Binding-site contacts:
Ligand atom O6 contacts residue TRP255 of chain 1.A at 4.2 Å.
Ligand atom C3 contacts residue ASN58 of chain 1.A at 3.8 Å.
Ligand atom C1 contacts residue ASN58 of chain 1.A at 1.4 Å.
Ligand atom C5 contacts residue TRP255 of chain 1.A at 3.5 Å (hydrophobic).
Ligand atom C2 contacts residue TRP255 of chain 1.A at 3.6 Å (hydrophobic).
Ligand atom C7 contacts residue ASN58 of chain 1.A at 3.5 Å.
Ligand atom C3 contacts residue TRP255 of chain 1.A at 4.4 Å (hydrophobic).
Ligand atom O5 contacts residue TRP255 of chain 1.A at 2.4 Å (h-bond).
Ligand atom C1 contacts residue TRP255 of chain 1.A at 3.4 Å (hydrophobic).
Ligand atom C2 contacts residue ASN58 of chain 1.A at 2.4 Å.
Ligand atom C4 contacts residue ASN58 of chain 1.A at 4.2 Å.
Ligand atom O7 contacts residue ASN58 of chain 1.A at 3.8 Å.
Ligand atom C5 contacts residue ASN58 of chain 1.A at 3.7 Å.
Ligand atom C6 contacts residue TRP255 of chain 1.A at 3.4 Å (hydrophobic).
Ligand atom O5 contacts residue ASN58 of chain 1.A at 2.4 Å (h-bond).
Ligand atom N2 contacts residue ASN58 of chain 1.A at 2.9 Å (h-bond).
Ligand atom C4 contacts residue TRP255 of chain 1.A at 4.1 Å (hydrophobic).

This protein binds this small molecule.
Small molecule (SMILES): CC(=O)N[C@@H]1[C@@H](O)[C@H](O)[C@@H](CO)O[C@H]1O

Sequence of chain 1.A:
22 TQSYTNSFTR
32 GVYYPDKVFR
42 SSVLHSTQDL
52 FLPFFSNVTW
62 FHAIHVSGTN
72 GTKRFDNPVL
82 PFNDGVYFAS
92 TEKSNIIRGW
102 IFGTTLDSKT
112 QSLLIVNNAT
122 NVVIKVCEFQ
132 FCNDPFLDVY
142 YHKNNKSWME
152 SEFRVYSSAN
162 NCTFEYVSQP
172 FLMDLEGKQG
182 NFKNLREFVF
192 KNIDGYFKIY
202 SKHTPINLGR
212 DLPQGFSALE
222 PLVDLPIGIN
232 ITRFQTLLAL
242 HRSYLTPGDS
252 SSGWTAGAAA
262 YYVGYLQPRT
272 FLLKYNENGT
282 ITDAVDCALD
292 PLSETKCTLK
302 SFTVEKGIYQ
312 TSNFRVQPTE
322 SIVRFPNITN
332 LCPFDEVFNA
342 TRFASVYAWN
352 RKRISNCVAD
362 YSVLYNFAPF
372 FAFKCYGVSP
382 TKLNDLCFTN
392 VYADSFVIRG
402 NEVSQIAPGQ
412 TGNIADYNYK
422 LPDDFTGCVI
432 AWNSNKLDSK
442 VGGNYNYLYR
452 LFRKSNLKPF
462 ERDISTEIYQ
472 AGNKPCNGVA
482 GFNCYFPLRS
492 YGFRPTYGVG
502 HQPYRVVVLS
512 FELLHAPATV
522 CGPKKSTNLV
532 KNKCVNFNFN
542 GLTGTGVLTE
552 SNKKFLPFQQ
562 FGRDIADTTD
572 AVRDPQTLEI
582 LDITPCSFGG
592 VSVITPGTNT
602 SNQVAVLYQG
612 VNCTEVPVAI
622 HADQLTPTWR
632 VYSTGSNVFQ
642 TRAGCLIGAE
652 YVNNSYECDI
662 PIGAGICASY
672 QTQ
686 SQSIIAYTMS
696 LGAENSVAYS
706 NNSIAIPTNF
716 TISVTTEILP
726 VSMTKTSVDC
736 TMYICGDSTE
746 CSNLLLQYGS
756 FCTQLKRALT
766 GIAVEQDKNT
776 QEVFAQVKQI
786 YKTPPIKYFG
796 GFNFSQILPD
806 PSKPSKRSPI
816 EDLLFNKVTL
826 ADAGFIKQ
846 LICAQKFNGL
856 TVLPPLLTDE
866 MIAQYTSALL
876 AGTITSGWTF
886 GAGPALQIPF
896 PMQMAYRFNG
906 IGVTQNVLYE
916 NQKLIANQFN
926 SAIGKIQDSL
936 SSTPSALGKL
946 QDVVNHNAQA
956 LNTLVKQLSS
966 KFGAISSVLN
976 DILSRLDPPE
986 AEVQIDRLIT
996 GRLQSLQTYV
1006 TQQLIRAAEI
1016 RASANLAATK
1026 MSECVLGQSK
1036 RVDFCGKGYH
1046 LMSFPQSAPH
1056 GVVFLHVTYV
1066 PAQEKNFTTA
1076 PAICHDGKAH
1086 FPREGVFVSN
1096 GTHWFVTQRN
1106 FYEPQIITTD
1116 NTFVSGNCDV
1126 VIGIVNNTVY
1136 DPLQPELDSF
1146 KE